Sequence of chain 1.B:
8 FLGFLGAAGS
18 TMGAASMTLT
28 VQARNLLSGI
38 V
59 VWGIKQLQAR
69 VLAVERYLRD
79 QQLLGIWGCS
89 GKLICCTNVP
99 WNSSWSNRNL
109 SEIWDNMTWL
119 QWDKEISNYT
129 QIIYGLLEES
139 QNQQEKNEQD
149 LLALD

This small molecule binds to this protein.
Small molecule (SMILES): CC(=O)N[C@@H]1[C@@H](O)[C@H](O)[C@@H](CO)O[C@H]1O

Binding-site contacts:
Ligand atom C4 contacts residue GLU110 of chain 1.B at 4.5 Å.
Ligand atom C2 contacts residue ASN114 of chain 1.B at 2.5 Å.
Ligand atom C8 contacts residue GLN119 of chain 1.B at 3.6 Å.
Ligand atom O7 contacts residue ASN114 of chain 1.B at 3.5 Å (h-bond).
Ligand atom C3 contacts residue GLU110 of chain 1.B at 4.4 Å.
Ligand atom C7 contacts residue ASN114 of chain 1.B at 3.3 Å.
Ligand atom C4 contacts residue ASN114 of chain 1.B at 4.2 Å.
Ligand atom C5 contacts residue ASN114 of chain 1.B at 3.7 Å.
Ligand atom C3 contacts residue ASN114 of chain 1.B at 3.8 Å.
Ligand atom C5 contacts residue GLU110 of chain 1.B at 3.6 Å.
Ligand atom O5 contacts residue GLU110 of chain 1.B at 4.1 Å.
Ligand atom C1 contacts residue ASN114 of chain 1.B at 1.5 Å.
Ligand atom O5 contacts residue ASN114 of chain 1.B at 2.4 Å (h-bond).
Ligand atom C8 contacts residue ASN114 of chain 1.B at 3.5 Å.
Ligand atom C6 contacts residue GLU110 of chain 1.B at 4.4 Å.
Ligand atom C8 contacts residue MET115 of chain 1.B at 3.7 Å (hydrophobic).
Ligand atom N2 contacts residue ASN114 of chain 1.B at 2.9 Å (h-bond).
Ligand atom C1 contacts residue GLU110 of chain 1.B at 4.0 Å.